Sequence of chain 1.D:
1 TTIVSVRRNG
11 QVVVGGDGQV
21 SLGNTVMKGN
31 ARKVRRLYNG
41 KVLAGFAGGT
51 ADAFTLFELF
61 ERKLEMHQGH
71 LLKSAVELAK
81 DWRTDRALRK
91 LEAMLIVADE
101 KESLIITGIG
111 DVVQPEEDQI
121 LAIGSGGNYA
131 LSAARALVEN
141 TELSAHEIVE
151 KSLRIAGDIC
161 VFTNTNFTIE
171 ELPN

Binding-site contacts:
Ligand atom CD1 contacts residue THR107 of chain 1.D at 3.6 Å.
Ligand atom CD1 contacts residue ASP111 of chain 1.D at 3.1 Å.
Ligand atom CA3 contacts residue LYS33 of chain 2.D at 3.9 Å.
Ligand atom N3 contacts residue THR1 of chain 2.D at 3.7 Å.
Ligand atom O2' contacts residue SER125 of chain 2.D at 3.8 Å.
Ligand atom CB3 contacts residue THR1 of chain 2.D at 3.0 Å.
Ligand atom N2 contacts residue SER21 of chain 2.D at 3.1 Å (h-bond).
Ligand atom O2 contacts residue SER21 of chain 2.D at 2.8 Å (h-bond).
Ligand atom C2 contacts residue SER21 of chain 2.D at 3.9 Å.
Ligand atom C1' contacts residue GLY124 of chain 2.D at 3.5 Å.
Ligand atom CA3 contacts residue THR1 of chain 2.D at 2.4 Å.
Ligand atom CD4 contacts residue SER21 of chain 2.D at 3.3 Å.
Ligand atom CG3 contacts residue GLY48 of chain 2.D at 3.5 Å.
Ligand atom CD1 contacts residue THR50 of chain 2.D at 3.3 Å.
Ligand atom CA3 contacts residue GLN19 of chain 2.D at 3.7 Å.
Ligand atom CA2 contacts residue GLY48 of chain 2.D at 3.4 Å.
Ligand atom C2 contacts residue GLY48 of chain 2.D at 3.5 Å.
Ligand atom O1 contacts residue THR50 of chain 2.D at 2.9 Å.
Ligand atom C10 contacts residue ILE109 of chain 1.D at 3.7 Å (hydrophobic).
Ligand atom CB3 contacts residue LYS33 of chain 2.D at 3.5 Å.
Ligand atom CB2 contacts residue GLY48 of chain 2.D at 3.3 Å.
Ligand atom CS contacts residue LYS33 of chain 2.D at 3.8 Å.
Ligand atom C1' contacts residue SER125 of chain 2.D at 3.0 Å.
Ligand atom C2' contacts residue THR1 of chain 2.D at 2.5 Å.
Ligand atom CD2 contacts residue MET27 of chain 2.D at 3.4 Å (hydrophobic).
Ligand atom CD5 contacts residue GLY48 of chain 2.D at 3.3 Å.
Ligand atom C4 contacts residue ILE109 of chain 1.D at 3.7 Å (hydrophobic).
Ligand atom O2 contacts residue VAL20 of chain 2.D at 3.7 Å.
Ligand atom C1' contacts residue THR1 of chain 2.D at 3.3 Å.
Ligand atom CD2 contacts residue ASP111 of chain 1.D at 3.8 Å.
Ligand atom CS contacts residue THR1 of chain 2.D at 1.4 Å.
Ligand atom CB1 contacts residue VAL20 of chain 2.D at 3.8 Å (hydrophobic).
Ligand atom S contacts residue THR1 of chain 2.D at 3.6 Å.
Ligand atom CD6 contacts residue PHE46 of chain 2.D at 3.8 Å (hydrophobic).
Ligand atom CD5 contacts residue ALA47 of chain 2.D at 3.7 Å (hydrophobic).
Ligand atom O1' contacts residue GLY48 of chain 2.D at 3.1 Å (h-bond).
Ligand atom CD5 contacts residue PHE46 of chain 2.D at 3.7 Å (hydrophobic).
Ligand atom CD1 contacts residue ILE109 of chain 1.D at 3.6 Å (hydrophobic).
Ligand atom N3 contacts residue GLY48 of chain 2.D at 2.8 Å (h-bond).
Ligand atom CA3 contacts residue GLY48 of chain 2.D at 3.8 Å.

Sequence of chain 2.D:
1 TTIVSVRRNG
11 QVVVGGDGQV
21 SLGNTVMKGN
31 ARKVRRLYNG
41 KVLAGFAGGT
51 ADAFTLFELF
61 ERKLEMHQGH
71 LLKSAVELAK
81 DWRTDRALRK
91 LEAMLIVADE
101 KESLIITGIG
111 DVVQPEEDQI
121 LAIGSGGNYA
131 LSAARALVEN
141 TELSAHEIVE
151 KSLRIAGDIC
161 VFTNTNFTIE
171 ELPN

The protein below binds the small molecule below.
Small molecule (SMILES): CC(C)C[C@@H](C=CS(C)(=O)=O)NC(=O)[C@H](CC(C)C)NC(=O)[C@H](CC(C)C)NC(=O)Cc1cc(I)c(O)c([N+](=O)[O-])c1